A protein and the small-molecule ligand that binds it are described below.
Small molecule (SMILES): CC(=O)N[C@@H]1[C@@H](O)[C@H](O)[C@@H](CO)O[C@H]1O

Binding-site contacts:
Ligand atom C1 contacts residue ASN379 of chain 1.B at 1.4 Å.
Ligand atom N2 contacts residue ASN379 of chain 1.B at 3.0 Å (h-bond).
Ligand atom C3 contacts residue ASN379 of chain 1.B at 3.8 Å.
Ligand atom N2 contacts residue GLN375 of chain 1.B at 4.4 Å.
Ligand atom C5 contacts residue ILE382 of chain 1.B at 4.2 Å (hydrophobic).
Ligand atom C6 contacts residue ILE382 of chain 1.B at 3.9 Å (hydrophobic).
Ligand atom C5 contacts residue SER381 of chain 1.B at 4.1 Å.
Ligand atom O7 contacts residue ASN379 of chain 1.B at 4.1 Å.
Ligand atom O7 contacts residue GLN375 of chain 1.B at 3.4 Å.
Ligand atom C1 contacts residue GLN375 of chain 1.B at 4.0 Å.
Ligand atom O6 contacts residue GLU385 of chain 1.B at 3.7 Å.
Ligand atom C2 contacts residue ASN379 of chain 1.B at 2.4 Å.
Ligand atom C6 contacts residue GLU385 of chain 1.B at 3.8 Å.
Ligand atom C2 contacts residue GLN375 of chain 1.B at 4.0 Å.
Ligand atom O5 contacts residue SER381 of chain 1.B at 4.3 Å.
Ligand atom C4 contacts residue ASN379 of chain 1.B at 4.1 Å.
Ligand atom O6 contacts residue SER381 of chain 1.B at 2.9 Å (h-bond).
Ligand atom C6 contacts residue SER381 of chain 1.B at 4.0 Å.
Ligand atom O5 contacts residue ASN379 of chain 1.B at 2.3 Å (h-bond).
Ligand atom C7 contacts residue ASN379 of chain 1.B at 3.8 Å.
Ligand atom O6 contacts residue ILE382 of chain 1.B at 3.4 Å (h-bond).
Ligand atom C7 contacts residue GLN375 of chain 1.B at 4.3 Å.
Ligand atom C5 contacts residue ASN379 of chain 1.B at 3.6 Å.
Ligand atom O5 contacts residue GLN375 of chain 1.B at 4.5 Å.
Ligand atom C6 contacts residue TYR371 of chain 1.B at 4.3 Å (hydrophobic).
Ligand atom C1 contacts residue ILE382 of chain 1.B at 4.2 Å (hydrophobic).
Ligand atom O7 contacts residue LYS374 of chain 1.B at 4.0 Å.
Ligand atom O5 contacts residue ILE382 of chain 1.B at 3.2 Å.

Sequence of chain 1.B:
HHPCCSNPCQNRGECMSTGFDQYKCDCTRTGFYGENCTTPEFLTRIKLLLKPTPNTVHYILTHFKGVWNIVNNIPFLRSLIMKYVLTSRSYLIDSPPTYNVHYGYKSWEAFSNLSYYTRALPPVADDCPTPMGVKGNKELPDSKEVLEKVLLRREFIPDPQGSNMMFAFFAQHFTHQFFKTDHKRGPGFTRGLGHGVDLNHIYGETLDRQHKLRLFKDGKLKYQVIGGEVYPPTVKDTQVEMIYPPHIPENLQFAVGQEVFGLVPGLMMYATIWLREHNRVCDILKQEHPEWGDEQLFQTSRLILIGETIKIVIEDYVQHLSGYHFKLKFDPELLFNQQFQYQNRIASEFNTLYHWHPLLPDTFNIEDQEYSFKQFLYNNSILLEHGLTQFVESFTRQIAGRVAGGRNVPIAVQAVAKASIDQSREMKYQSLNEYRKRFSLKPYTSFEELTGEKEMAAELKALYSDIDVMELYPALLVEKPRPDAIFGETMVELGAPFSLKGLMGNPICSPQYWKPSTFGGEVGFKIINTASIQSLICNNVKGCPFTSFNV